Sequence of chain 45.B:
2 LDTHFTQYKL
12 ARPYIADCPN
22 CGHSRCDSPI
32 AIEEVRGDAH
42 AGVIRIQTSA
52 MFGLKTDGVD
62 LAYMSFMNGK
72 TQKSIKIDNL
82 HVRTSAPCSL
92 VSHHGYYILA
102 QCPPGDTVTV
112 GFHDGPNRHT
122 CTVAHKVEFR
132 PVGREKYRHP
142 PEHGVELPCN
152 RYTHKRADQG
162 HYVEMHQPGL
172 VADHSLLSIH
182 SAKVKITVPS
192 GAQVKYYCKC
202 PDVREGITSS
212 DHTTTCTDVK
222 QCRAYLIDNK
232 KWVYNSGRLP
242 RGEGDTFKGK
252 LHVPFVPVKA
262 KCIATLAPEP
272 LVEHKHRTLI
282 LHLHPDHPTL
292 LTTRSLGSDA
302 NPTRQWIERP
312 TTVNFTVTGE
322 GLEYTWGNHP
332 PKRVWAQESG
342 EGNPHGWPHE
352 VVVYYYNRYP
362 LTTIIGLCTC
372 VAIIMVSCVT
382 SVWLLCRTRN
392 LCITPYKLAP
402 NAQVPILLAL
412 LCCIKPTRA

Binding-site contacts:
Ligand atom OBH contacts residue U9A1 of chain 45.I at 1.4 Å (h-bond).
Ligand atom O3 contacts residue U9A1 of chain 45.I at 1.5 Å (h-bond).
Ligand atom O5 contacts residue U9A1 of chain 46.I at 1.7 Å (h-bond).
Ligand atom OBI contacts residue U9A1 of chain 45.I at 0.9 Å (h-bond).
Ligand atom OBA contacts residue U9A1 of chain 46.I at 1.0 Å (h-bond).
Ligand atom O3 contacts residue U9A1 of chain 46.I at 0.8 Å (h-bond).
Ligand atom N2 contacts residue U9A1 of chain 46.I at 1.4 Å (h-bond).
Ligand atom C5 contacts residue U9A1 of chain 45.I at 0.4 Å.
Ligand atom OBF contacts residue U9A1 of chain 45.I at 1.5 Å.
Ligand atom O5B contacts residue U972 of chain 46.I at 1.6 Å (h-bond).
Ligand atom O2 contacts residue U9A1 of chain 46.I at 0.5 Å (h-bond).
Ligand atom N2 contacts residue U972 of chain 45.I at 0.5 Å (h-bond).
Ligand atom OAF contacts residue U972 of chain 45.I at 0.1 Å (h-bond).
Ligand atom OBC contacts residue U9A1 of chain 46.I at 0.1 Å (h-bond).
Ligand atom O5 contacts residue U9A1 of chain 45.I at 0.8 Å (h-bond).
Ligand atom OBE contacts residue U9A1 of chain 45.I at 1.6 Å (h-bond).
Ligand atom C3 contacts residue U9A1 of chain 46.I at 0.4 Å.
Ligand atom O5B contacts residue U9A1 of chain 46.I at 1.5 Å (h-bond).
Ligand atom SAG contacts residue U972 of chain 45.I at 1.4 Å (h-bond).
Ligand atom SBG contacts residue U972 of chain 46.I at 1.1 Å (h-bond).
Ligand atom OBI contacts residue U972 of chain 46.I at 1.6 Å (h-bond).
Ligand atom C2 contacts residue U9A1 of chain 46.I at 1.1 Å.
Ligand atom C1 contacts residue U972 of chain 45.I at 1.2 Å.
Ligand atom C4 contacts residue U9A1 of chain 46.I at 0.7 Å.
Ligand atom SBB contacts residue U9A1 of chain 46.I at 1.2 Å.
Ligand atom C3 contacts residue U9A1 of chain 45.I at 1.3 Å.
Ligand atom O4 contacts residue U9A1 of chain 45.I at 0.7 Å.
Ligand atom C2 contacts residue U972 of chain 45.I at 1.2 Å.
Ligand atom O4 contacts residue U9A1 of chain 46.I at 1.3 Å.
Ligand atom C5 contacts residue U9A1 of chain 46.I at 1.6 Å.
Ligand atom O1 contacts residue U9A1 of chain 46.I at 0.9 Å (h-bond).
Ligand atom O1 contacts residue U972 of chain 45.I at 1.0 Å (h-bond).
Ligand atom OBA contacts residue U9A1 of chain 45.I at 1.0 Å (h-bond).
Ligand atom SBG contacts residue U9A1 of chain 45.I at 0.3 Å.
Ligand atom O5B contacts residue U9A1 of chain 45.I at 1.3 Å.
Ligand atom SBB contacts residue U9A1 of chain 45.I at 1.1 Å (h-bond).
Ligand atom C1 contacts residue U9A1 of chain 46.I at 0.3 Å.
Ligand atom C2 contacts residue U9A1 of chain 46.I at 1.3 Å.
Ligand atom C4 contacts residue U9A1 of chain 45.I at 0.9 Å.
Ligand atom OBH contacts residue U972 of chain 46.I at 1.0 Å (h-bond).

Sequence of chain 46.B:
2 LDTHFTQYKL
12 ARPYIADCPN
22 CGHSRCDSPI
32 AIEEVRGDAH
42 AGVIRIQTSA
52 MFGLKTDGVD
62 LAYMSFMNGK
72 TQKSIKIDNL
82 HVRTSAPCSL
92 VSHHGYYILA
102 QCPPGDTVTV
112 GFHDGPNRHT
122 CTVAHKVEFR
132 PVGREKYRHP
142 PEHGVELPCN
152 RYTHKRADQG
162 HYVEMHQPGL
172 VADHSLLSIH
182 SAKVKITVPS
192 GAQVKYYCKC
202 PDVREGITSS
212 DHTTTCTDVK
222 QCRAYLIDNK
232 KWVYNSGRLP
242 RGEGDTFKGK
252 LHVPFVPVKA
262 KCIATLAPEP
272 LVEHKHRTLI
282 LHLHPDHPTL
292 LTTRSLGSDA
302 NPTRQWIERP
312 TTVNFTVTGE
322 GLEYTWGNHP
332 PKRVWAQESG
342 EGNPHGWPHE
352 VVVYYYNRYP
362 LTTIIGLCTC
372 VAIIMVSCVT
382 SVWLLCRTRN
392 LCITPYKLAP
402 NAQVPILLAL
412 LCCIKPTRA

Sequence of chain 13.B:
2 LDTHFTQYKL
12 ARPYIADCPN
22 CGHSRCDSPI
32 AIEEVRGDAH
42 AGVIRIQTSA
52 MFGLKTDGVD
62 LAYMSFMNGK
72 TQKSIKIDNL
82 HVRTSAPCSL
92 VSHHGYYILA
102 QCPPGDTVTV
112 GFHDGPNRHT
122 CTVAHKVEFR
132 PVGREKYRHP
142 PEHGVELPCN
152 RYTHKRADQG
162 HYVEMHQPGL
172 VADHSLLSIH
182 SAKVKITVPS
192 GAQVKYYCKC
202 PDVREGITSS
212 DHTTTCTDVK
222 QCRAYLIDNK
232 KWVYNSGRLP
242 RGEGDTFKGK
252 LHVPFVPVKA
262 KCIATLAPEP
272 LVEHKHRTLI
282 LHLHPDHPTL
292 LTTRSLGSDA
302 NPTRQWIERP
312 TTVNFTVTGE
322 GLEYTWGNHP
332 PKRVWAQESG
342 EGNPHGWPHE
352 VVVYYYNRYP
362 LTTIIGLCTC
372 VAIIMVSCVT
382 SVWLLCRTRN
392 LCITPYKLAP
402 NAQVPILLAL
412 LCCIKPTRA

This protein binds this small molecule.
Small molecule (SMILES): O=C(O)[C@@H]1O[C@H](O[C@H]2[C@@H](OS(=O)(=O)O)O[C@@H](O)[C@H](NS(=O)(=O)O)[C@H]2O)[C@@H](OS(=O)(=O)O)[C@H](O)[C@@H]1O